This small molecule binds to this protein.
Small molecule (SMILES): CCCCCCCCCCCCOS(=O)(=O)O

Sequence of chain 2.B:
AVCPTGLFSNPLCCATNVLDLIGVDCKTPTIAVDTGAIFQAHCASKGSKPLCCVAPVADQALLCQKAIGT

Sequence of chain 1.B:
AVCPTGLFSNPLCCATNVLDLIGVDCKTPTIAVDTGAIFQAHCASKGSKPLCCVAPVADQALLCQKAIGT

Sequence of chain 1.A:
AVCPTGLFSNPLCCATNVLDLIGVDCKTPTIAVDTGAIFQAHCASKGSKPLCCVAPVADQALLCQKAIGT

Sequence of chain 3.A:
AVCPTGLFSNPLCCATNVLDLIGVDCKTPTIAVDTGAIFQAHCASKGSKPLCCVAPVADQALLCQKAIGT

Binding-site contacts:
Ligand atom O4 contacts residue LEU7 of chain 1.B at 2.9 Å (h-bond).
Ligand atom C1 contacts residue LEU7 of chain 1.B at 3.8 Å (hydrophobic).
Ligand atom C5 contacts residue LEU7 of chain 1.A at 4.1 Å (hydrophobic).
Ligand atom O2S contacts residue GLN65 of chain 1.A at 3.9 Å.
Ligand atom C3 contacts residue LEU7 of chain 3.A at 4.2 Å (hydrophobic).
Ligand atom O1S contacts residue THR5 of chain 1.B at 3.3 Å (h-bond).
Ligand atom C9 contacts residue GLN65 of chain 1.A at 3.6 Å.
Ligand atom O4 contacts residue THR5 of chain 1.B at 3.3 Å (h-bond).
Ligand atom C8 contacts residue PHE8 of chain 1.A at 3.9 Å (hydrophobic).
Ligand atom O2S contacts residue LEU7 of chain 1.B at 4.2 Å.
Ligand atom C3 contacts residue LEU7 of chain 1.A at 3.7 Å (hydrophobic).
Ligand atom C2 contacts residue LEU7 of chain 1.A at 3.7 Å (hydrophobic).
Ligand atom C9 contacts residue GLN65 of chain 1.B at 3.8 Å.
Ligand atom C1 contacts residue PHE8 of chain 1.B at 4.0 Å (hydrophobic).
Ligand atom C11 contacts residue GLN65 of chain 1.A at 3.4 Å.
Ligand atom S contacts residue PHE8 of chain 1.B at 3.9 Å.
Ligand atom O1S contacts residue LEU7 of chain 1.B at 2.9 Å (h-bond).
Ligand atom O4 contacts residue PHE8 of chain 1.B at 2.6 Å (h-bond).
Ligand atom O1S contacts residue GLY6 of chain 1.B at 3.6 Å.
Ligand atom C1 contacts residue GLN65 of chain 1.A at 4.2 Å.
Ligand atom C12 contacts residue GLN65 of chain 1.A at 3.2 Å.
Ligand atom O3S contacts residue GLN65 of chain 1.A at 4.0 Å.
Ligand atom O4 contacts residue PRO4 of chain 1.B at 3.7 Å.
Ligand atom C7 contacts residue PHE8 of chain 1.A at 3.3 Å (hydrophobic).
Ligand atom C8 contacts residue GLN65 of chain 1.B at 3.0 Å.
Ligand atom O3S contacts residue THR5 of chain 1.B at 2.9 Å (h-bond).
Ligand atom S contacts residue THR5 of chain 1.B at 3.3 Å (h-bond).
Ligand atom C9 contacts residue PHE8 of chain 1.A at 3.5 Å (hydrophobic).
Ligand atom C10 contacts residue GLN65 of chain 1.B at 3.7 Å.
Ligand atom O3S contacts residue PRO4 of chain 1.B at 3.4 Å.
Ligand atom O1S contacts residue LEU7 of chain 2.B at 4.3 Å.
Ligand atom C6 contacts residue LEU7 of chain 1.A at 3.6 Å (hydrophobic).
Ligand atom C7 contacts residue GLN65 of chain 1.B at 4.1 Å.
Ligand atom C6 contacts residue PHE8 of chain 1.A at 3.3 Å (hydrophobic).
Ligand atom S contacts residue PRO4 of chain 1.B at 4.3 Å.
Ligand atom C7 contacts residue PRO4 of chain 1.A at 4.0 Å (hydrophobic).
Ligand atom O4 contacts residue GLY6 of chain 1.B at 3.9 Å.
Ligand atom C10 contacts residue GLN65 of chain 1.A at 3.2 Å.
Ligand atom O2S contacts residue PHE8 of chain 1.B at 3.7 Å.
Ligand atom S contacts residue LEU7 of chain 1.B at 3.5 Å (h-bond).